Sequence of chain 1.P:
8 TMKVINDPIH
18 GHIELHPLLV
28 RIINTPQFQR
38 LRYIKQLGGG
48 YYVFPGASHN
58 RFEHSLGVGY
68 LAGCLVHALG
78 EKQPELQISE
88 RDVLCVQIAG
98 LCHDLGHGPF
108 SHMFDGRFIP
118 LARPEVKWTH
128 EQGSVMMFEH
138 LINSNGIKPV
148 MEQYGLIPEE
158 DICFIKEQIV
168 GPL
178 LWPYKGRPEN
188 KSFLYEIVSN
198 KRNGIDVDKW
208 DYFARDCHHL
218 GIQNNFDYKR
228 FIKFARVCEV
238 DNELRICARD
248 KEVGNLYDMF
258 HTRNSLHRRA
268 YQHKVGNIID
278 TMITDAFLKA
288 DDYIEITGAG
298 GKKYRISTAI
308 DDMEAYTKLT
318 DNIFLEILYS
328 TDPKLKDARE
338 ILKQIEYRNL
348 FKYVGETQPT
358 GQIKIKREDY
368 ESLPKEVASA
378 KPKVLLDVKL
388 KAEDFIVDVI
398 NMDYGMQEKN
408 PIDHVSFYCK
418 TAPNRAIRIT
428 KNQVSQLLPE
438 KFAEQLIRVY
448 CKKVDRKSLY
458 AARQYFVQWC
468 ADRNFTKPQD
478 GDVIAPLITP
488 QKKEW

This small molecule binds to this protein.
Small molecule (SMILES): O=c1[nH]c(=O)c2ncn([C@@H]3O[C@H](COP(=O)(O)OP(=O)(O)OP(=O)(O)O)[C@@H](O)[C@H]3O)c2[nH]1

Binding-site contacts:
Ligand atom O3 contacts residue VAL11 of chain 1.N at 3.4 Å (h-bond).
Ligand atom O1 contacts residue ASN31 of chain 1.N at 3.1 Å (h-bond).
Ligand atom C10 contacts residue TYR49 of chain 1.M at 3.4 Å (hydrophobic).
Ligand atom C4 contacts residue XG41 of chain 1.GE at 3.5 Å.
Ligand atom O12 contacts residue XG41 of chain 1.GE at 2.4 Å (h-bond).
Ligand atom O1 contacts residue LYS10 of chain 1.N at 2.8 Å (salt-bridge).
Ligand atom O3 contacts residue XG41 of chain 1.GE at 2.6 Å (h-bond).
Ligand atom C10 contacts residue ILE12 of chain 1.N at 3.4 Å (hydrophobic).
Ligand atom N1 contacts residue ASN31 of chain 1.N at 3.0 Å (h-bond).
Ligand atom C1 contacts residue VAL50 of chain 1.M at 3.3 Å (hydrophobic).
Ligand atom O8 contacts residue LYS10 of chain 1.N at 2.7 Å (salt-bridge).
Ligand atom C9 contacts residue ARG345 of chain 1.M at 3.4 Å.
Ligand atom O6 contacts residue GLN36 of chain 1.N at 3.0 Å (h-bond).
Ligand atom O9 contacts residue LYS10 of chain 1.N at 3.0 Å.
Ligand atom P3 contacts residue MG1 of chain 1.TD at 3.4 Å.
Ligand atom O6 contacts residue PHE59 of chain 1.N at 3.3 Å.
Ligand atom O1 contacts residue ARG345 of chain 1.M at 3.5 Å (salt-bridge).
Ligand atom C10 contacts residue VAL50 of chain 1.M at 3.1 Å (hydrophobic).
Ligand atom O12 contacts residue MG1 of chain 1.TD at 2.7 Å.
Ligand atom O2 contacts residue VAL11 of chain 1.N at 2.5 Å (h-bond).
Ligand atom O15 contacts residue MG1 of chain 1.TD at 2.0 Å.
Ligand atom O9 contacts residue XG41 of chain 1.GE at 2.8 Å (h-bond).
Ligand atom O14 contacts residue LYS417 of chain 1.P at 2.6 Å (salt-bridge).
Ligand atom O2 contacts residue XG41 of chain 1.GE at 3.1 Å.
Ligand atom P1 contacts residue LYS10 of chain 1.N at 3.4 Å.
Ligand atom O6 contacts residue ARG39 of chain 1.N at 2.8 Å (salt-bridge).
Ligand atom C9 contacts residue ARG39 of chain 1.N at 3.5 Å.
Ligand atom O3 contacts residue MG1 of chain 1.TD at 3.4 Å.
Ligand atom N2 contacts residue ARG345 of chain 1.M at 3.4 Å (salt-bridge).
Ligand atom C8 contacts residue XG41 of chain 1.GE at 3.4 Å.
Ligand atom C5 contacts residue ARG345 of chain 1.M at 3.3 Å.
Ligand atom O4 contacts residue ARG345 of chain 1.M at 3.4 Å (salt-bridge).
Ligand atom O15 contacts residue XG41 of chain 1.GE at 3.0 Å (h-bond).
Ligand atom N3 contacts residue ARG39 of chain 1.N at 3.0 Å (salt-bridge).
Ligand atom O5 contacts residue ARG345 of chain 1.M at 3.2 Å (salt-bridge).
Ligand atom O8 contacts residue ARG345 of chain 1.M at 3.5 Å (salt-bridge).
Ligand atom N3 contacts residue TYR49 of chain 1.M at 3.4 Å (h-bond).
Ligand atom O9 contacts residue MG1 of chain 1.TD at 2.2 Å.
Ligand atom C2 contacts residue ARG345 of chain 1.M at 3.3 Å.
Ligand atom O2 contacts residue ILE12 of chain 1.N at 3.2 Å.

Sequence of chain 1.N:
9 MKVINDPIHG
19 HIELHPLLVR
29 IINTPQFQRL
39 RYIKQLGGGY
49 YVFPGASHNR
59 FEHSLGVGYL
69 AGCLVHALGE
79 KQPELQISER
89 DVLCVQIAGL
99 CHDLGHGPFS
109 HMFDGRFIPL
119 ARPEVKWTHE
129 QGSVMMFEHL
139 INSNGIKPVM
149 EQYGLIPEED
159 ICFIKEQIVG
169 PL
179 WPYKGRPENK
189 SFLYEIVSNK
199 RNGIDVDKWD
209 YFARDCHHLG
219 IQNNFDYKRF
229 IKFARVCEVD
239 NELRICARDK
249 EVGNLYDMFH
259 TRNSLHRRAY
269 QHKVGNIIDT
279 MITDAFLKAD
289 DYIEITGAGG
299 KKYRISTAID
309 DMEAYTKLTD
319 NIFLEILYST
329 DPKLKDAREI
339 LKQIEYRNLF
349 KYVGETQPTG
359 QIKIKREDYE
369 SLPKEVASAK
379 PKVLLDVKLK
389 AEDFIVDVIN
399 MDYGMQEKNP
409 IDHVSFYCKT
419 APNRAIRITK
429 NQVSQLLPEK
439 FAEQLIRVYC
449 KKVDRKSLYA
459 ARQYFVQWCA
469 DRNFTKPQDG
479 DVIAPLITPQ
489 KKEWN

Sequence of chain 1.M:
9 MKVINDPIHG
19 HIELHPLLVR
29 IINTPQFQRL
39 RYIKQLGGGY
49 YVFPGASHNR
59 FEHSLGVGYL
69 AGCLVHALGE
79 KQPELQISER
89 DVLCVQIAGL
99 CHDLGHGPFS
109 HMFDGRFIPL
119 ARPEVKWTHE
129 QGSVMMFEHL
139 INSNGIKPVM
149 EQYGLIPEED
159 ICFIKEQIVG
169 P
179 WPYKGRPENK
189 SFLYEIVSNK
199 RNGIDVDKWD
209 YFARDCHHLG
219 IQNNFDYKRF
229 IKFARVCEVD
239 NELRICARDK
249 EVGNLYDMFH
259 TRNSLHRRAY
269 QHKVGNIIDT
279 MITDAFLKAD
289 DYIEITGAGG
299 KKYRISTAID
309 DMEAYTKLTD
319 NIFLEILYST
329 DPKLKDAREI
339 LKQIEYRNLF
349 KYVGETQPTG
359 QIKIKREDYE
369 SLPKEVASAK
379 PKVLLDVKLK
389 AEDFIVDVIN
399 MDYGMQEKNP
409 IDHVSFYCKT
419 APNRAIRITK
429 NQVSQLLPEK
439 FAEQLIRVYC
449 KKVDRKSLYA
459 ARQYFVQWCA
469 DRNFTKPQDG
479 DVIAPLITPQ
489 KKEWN